A small-molecule ligand and the protein it binds are described below.
Small molecule (SMILES): Nc1nc(N)c(/C=C/C2CC2)c(-c2ccc(C(F)(F)F)cc2)n1

Binding-site contacts:
Ligand atom C02 contacts residue NDP1 of chain 1.D at 4.1 Å.
Ligand atom C04 contacts residue PHE33 of chain 1.A at 3.5 Å (hydrophobic).
Ligand atom N03 contacts residue ILE7 of chain 1.A at 3.6 Å (h-bond).
Ligand atom N05 contacts residue TRP8 of chain 1.A at 4.1 Å.
Ligand atom C04 contacts residue ILE7 of chain 1.A at 3.7 Å (hydrophobic).
Ligand atom C09 contacts residue ILE96 of chain 1.A at 4.1 Å (hydrophobic).
Ligand atom C06 contacts residue PHE33 of chain 1.A at 3.9 Å (hydrophobic).
Ligand atom C08 contacts residue PHE33 of chain 1.A at 3.7 Å (hydrophobic).
Ligand atom C04 contacts residue TRP8 of chain 1.A at 4.1 Å (hydrophobic).
Ligand atom C02 contacts residue ASP29 of chain 1.A at 3.6 Å.
Ligand atom N05 contacts residue PHE33 of chain 1.A at 3.4 Å.
Ligand atom C04 contacts residue NDP1 of chain 1.D at 3.5 Å.
Ligand atom N01 contacts residue ALA9 of chain 1.A at 3.7 Å.
Ligand atom C11 contacts residue LEU52 of chain 1.A at 4.0 Å (hydrophobic).
Ligand atom C02 contacts residue PHE33 of chain 1.A at 4.0 Å (hydrophobic).
Ligand atom C08 contacts residue ILE96 of chain 1.A at 3.8 Å (hydrophobic).
Ligand atom C02 contacts residue TRP8 of chain 1.A at 3.9 Å (hydrophobic).
Ligand atom N05 contacts residue NDP1 of chain 1.D at 3.7 Å.
Ligand atom N01 contacts residue TRP8 of chain 1.A at 3.6 Å.
Ligand atom C12 contacts residue NDP1 of chain 1.D at 4.2 Å.
Ligand atom C10 contacts residue ILE96 of chain 1.A at 3.8 Å (hydrophobic).
Ligand atom N01 contacts residue THR115 of chain 1.A at 3.9 Å.
Ligand atom C10 contacts residue THR48 of chain 1.A at 3.9 Å.
Ligand atom C06 contacts residue NDP1 of chain 1.D at 3.7 Å.
Ligand atom C02 contacts residue ALA9 of chain 1.A at 3.8 Å (hydrophobic).
Ligand atom C08 contacts residue NDP1 of chain 1.D at 4.0 Å.
Ligand atom N03 contacts residue PHE33 of chain 1.A at 3.6 Å.
Ligand atom C11 contacts residue THR48 of chain 1.A at 3.6 Å.
Ligand atom N05 contacts residue ILE7 of chain 1.A at 2.9 Å (h-bond).
Ligand atom N03 contacts residue ALA9 of chain 1.A at 3.9 Å.
Ligand atom N23 contacts residue ASP29 of chain 1.A at 3.4 Å (salt-bridge).
Ligand atom N23 contacts residue ALA9 of chain 1.A at 4.2 Å.
Ligand atom N03 contacts residue NDP1 of chain 1.D at 3.7 Å.
Ligand atom N05 contacts residue TYR102 of chain 1.A at 3.5 Å (h-bond).
Ligand atom C07 contacts residue NDP1 of chain 1.D at 3.6 Å.
Ligand atom N01 contacts residue ASP29 of chain 1.A at 2.9 Å (salt-bridge).
Ligand atom N03 contacts residue TRP8 of chain 1.A at 3.5 Å.
Ligand atom N01 contacts residue ILE7 of chain 1.A at 4.0 Å.
Ligand atom N05 contacts residue ILE96 of chain 1.A at 3.1 Å (h-bond).
Ligand atom C10 contacts residue LEU52 of chain 1.A at 3.5 Å (hydrophobic).

Sequence of chain 1.A:
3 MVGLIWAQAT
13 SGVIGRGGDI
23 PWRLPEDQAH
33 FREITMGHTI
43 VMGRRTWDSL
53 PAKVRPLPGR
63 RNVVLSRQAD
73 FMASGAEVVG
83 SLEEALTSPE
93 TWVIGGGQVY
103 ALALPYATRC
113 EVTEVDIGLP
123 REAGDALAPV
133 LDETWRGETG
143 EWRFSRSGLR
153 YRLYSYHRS